Binding-site contacts:
Ligand atom C7 contacts residue HIS299 of chain 1.H at 4.3 Å.
Ligand atom O5 contacts residue ASN301 of chain 1.H at 2.4 Å (h-bond).
Ligand atom C8 contacts residue ASN265 of chain 1.H at 3.2 Å.
Ligand atom C1 contacts residue HIS299 of chain 1.H at 4.4 Å.
Ligand atom O7 contacts residue ARG412 of chain 1.H at 4.5 Å.
Ligand atom C6 contacts residue THR383 of chain 1.H at 4.1 Å.
Ligand atom C8 contacts residue HIS299 of chain 1.H at 4.2 Å.
Ligand atom O7 contacts residue ASN301 of chain 1.H at 3.1 Å (h-bond).
Ligand atom C8 contacts residue ASN301 of chain 1.H at 4.4 Å.
Ligand atom C8 contacts residue THR267 of chain 1.H at 3.7 Å.
Ligand atom C5 contacts residue THR383 of chain 1.H at 3.9 Å.
Ligand atom C7 contacts residue ASN265 of chain 1.H at 4.1 Å.
Ligand atom C3 contacts residue HIS299 of chain 1.H at 3.9 Å.
Ligand atom N2 contacts residue ASN301 of chain 1.H at 2.9 Å (h-bond).
Ligand atom C3 contacts residue ASN301 of chain 1.H at 3.8 Å.
Ligand atom O5 contacts residue THR383 of chain 1.H at 3.8 Å.
Ligand atom C7 contacts residue ASN301 of chain 1.H at 3.2 Å.
Ligand atom C1 contacts residue THR383 of chain 1.H at 4.2 Å.
Ligand atom C5 contacts residue ASN301 of chain 1.H at 3.6 Å.
Ligand atom C4 contacts residue ASN301 of chain 1.H at 4.2 Å.
Ligand atom C2 contacts residue ASN301 of chain 1.H at 2.5 Å.
Ligand atom C2 contacts residue HIS299 of chain 1.H at 4.0 Å.
Ligand atom C8 contacts residue ARG412 of chain 1.H at 4.1 Å.
Ligand atom C1 contacts residue ASN301 of chain 1.H at 1.4 Å.
Ligand atom O3 contacts residue HIS299 of chain 1.H at 4.2 Å.
Ligand atom N2 contacts residue HIS299 of chain 1.H at 3.3 Å (h-bond).
Ligand atom O7 contacts residue ASN265 of chain 1.H at 4.0 Å.

Sequence of chain 1.H:
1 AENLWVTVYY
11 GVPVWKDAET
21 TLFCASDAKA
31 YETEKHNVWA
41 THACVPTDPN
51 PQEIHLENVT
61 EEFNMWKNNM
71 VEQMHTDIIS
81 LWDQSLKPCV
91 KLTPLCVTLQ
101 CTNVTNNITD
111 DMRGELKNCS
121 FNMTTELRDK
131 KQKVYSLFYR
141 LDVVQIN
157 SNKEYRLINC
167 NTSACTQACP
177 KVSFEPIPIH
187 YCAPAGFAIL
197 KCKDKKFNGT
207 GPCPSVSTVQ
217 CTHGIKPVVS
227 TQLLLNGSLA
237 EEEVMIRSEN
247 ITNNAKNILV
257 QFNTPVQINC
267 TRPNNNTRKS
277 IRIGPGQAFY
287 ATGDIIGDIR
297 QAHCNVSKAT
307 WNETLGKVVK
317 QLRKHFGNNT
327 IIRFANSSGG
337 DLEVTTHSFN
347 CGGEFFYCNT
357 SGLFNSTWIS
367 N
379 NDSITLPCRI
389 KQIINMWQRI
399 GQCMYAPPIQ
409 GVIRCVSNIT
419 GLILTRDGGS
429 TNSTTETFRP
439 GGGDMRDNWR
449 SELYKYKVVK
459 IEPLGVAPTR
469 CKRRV

A protein and the small-molecule ligand that binds it are described below.
Small molecule (SMILES): CC(=O)N[C@H]1[C@H](O[C@H]2[C@H](O)[C@@H](NC(C)=O)CO[C@@H]2CO)O[C@H](CO)[C@@H](O)[C@@H]1O